Sequence of chain 2.A:
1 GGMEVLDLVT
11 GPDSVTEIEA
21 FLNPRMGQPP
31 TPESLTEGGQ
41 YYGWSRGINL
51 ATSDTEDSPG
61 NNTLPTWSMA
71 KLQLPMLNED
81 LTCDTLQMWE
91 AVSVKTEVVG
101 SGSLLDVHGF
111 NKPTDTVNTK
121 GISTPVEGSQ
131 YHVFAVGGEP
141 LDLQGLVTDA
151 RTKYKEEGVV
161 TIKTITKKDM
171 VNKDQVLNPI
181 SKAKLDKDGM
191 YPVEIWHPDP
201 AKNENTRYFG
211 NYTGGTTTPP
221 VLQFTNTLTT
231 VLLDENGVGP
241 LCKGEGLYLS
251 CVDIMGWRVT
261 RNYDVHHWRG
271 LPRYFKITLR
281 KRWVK

Binding-site contacts:
Ligand atom O1A contacts residue LYS155 of chain 2.A at 3.6 Å.
Ligand atom C6 contacts residue THR63 of chain 2.A at 3.4 Å.
Ligand atom O6 contacts residue GLY60 of chain 2.A at 4.0 Å.
Ligand atom O6 contacts residue ASN62 of chain 2.A at 2.8 Å (h-bond).
Ligand atom C1 contacts residue GLY47 of chain 2.A at 3.9 Å.
Ligand atom C11 contacts residue ASP54 of chain 2.B at 3.7 Å.
Ligand atom N5 contacts residue TYR41 of chain 2.A at 2.9 Å (h-bond).
Ligand atom O1A contacts residue GLY47 of chain 2.A at 2.9 Å (h-bond).
Ligand atom O4 contacts residue HIS267 of chain 2.A at 2.9 Å (h-bond).
Ligand atom O8 contacts residue SER58 of chain 2.A at 3.5 Å (h-bond).
Ligand atom C5 contacts residue GLY47 of chain 2.A at 4.0 Å.
Ligand atom C4 contacts residue TYR41 of chain 2.A at 3.6 Å (hydrophobic).
Ligand atom C6 contacts residue ASN62 of chain 2.A at 3.4 Å.
Ligand atom C9 contacts residue THR52 of chain 2.A at 3.6 Å.
Ligand atom C6 contacts residue TYR41 of chain 2.A at 3.6 Å (hydrophobic).
Ligand atom O1B contacts residue TYR41 of chain 2.A at 4.1 Å.
Ligand atom O1B contacts residue SER58 of chain 2.A at 4.0 Å.
Ligand atom C4 contacts residue GLY47 of chain 2.A at 3.3 Å.
Ligand atom O6 contacts residue THR63 of chain 2.A at 3.7 Å.
Ligand atom O1B contacts residue ARG46 of chain 2.A at 2.8 Å (salt-bridge).
Ligand atom C9 contacts residue LEU50 of chain 2.A at 3.3 Å (hydrophobic).
Ligand atom C5 contacts residue TYR41 of chain 2.A at 3.5 Å (hydrophobic).
Ligand atom O1A contacts residue TYR41 of chain 2.A at 4.1 Å.
Ligand atom O10 contacts residue ASN262 of chain 2.A at 3.3 Å (h-bond).
Ligand atom C10 contacts residue TYR41 of chain 2.A at 4.0 Å (hydrophobic).
Ligand atom C3 contacts residue GLY47 of chain 2.A at 4.0 Å.
Ligand atom O9 contacts residue ASN49 of chain 2.A at 3.2 Å (h-bond).
Ligand atom O9 contacts residue LEU50 of chain 2.A at 2.8 Å (h-bond).
Ligand atom C3 contacts residue VAL265 of chain 2.A at 4.1 Å (hydrophobic).
Ligand atom C1 contacts residue ARG46 of chain 2.A at 3.6 Å.
Ligand atom O4 contacts residue THR260 of chain 2.A at 3.6 Å.
Ligand atom C4 contacts residue HIS267 of chain 2.A at 3.5 Å.
Ligand atom O4 contacts residue GLY47 of chain 2.A at 2.6 Å (h-bond).
Ligand atom O1A contacts residue ARG46 of chain 2.A at 3.2 Å (salt-bridge).
Ligand atom O8 contacts residue ASN49 of chain 2.A at 3.4 Å (h-bond).
Ligand atom C3 contacts residue HIS267 of chain 2.A at 3.8 Å.
Ligand atom O8 contacts residue ARG46 of chain 2.A at 3.6 Å.
Ligand atom O1A contacts residue HIS267 of chain 2.A at 3.3 Å.
Ligand atom C6 contacts residue GLY47 of chain 2.A at 3.4 Å.
Ligand atom C8 contacts residue ASN49 of chain 2.A at 4.0 Å.

A protein and the small-molecule ligand that binds it are described below.
Small molecule (SMILES): CC(=O)N[C@@H]1[C@@H](O[C@@H]2O[C@H](CO)[C@H](O)[C@H](O[C@]3(C(=O)O)C[C@H](O)[C@@H](NC(C)=O)[C@H]([C@H](O)[C@H](O)CO)O3)[C@H]2O)[C@H](O)[C@@H](CO[C@]2(C(=O)O)C[C@H](O)[C@@H](NC(C)=O)[C@H]([C@H](O)[C@H](O)CO)O2)O[C@H]1O

Sequence of chain 2.B:
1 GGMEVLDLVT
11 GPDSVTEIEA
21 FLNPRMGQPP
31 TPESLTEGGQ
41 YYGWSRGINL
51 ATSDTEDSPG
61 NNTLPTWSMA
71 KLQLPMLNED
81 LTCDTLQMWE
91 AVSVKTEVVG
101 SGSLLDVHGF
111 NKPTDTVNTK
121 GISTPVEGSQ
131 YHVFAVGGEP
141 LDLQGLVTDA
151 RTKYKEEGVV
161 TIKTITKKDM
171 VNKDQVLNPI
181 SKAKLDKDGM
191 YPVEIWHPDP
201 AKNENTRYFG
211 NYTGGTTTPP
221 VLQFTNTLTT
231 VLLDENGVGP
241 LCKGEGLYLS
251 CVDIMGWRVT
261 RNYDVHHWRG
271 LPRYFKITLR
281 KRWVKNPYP